The small molecule below binds the protein below.
Small molecule (SMILES): Nc1ncnc2c1ncn2[C@@H]1O[C@H](CO[P](=O)(O)O[P](=O)(O)NP(=O)(O)O)[C@@H](O)[C@H]1O

Binding-site contacts:
Ligand atom O1A contacts residue GLY35 of chain 1.B at 3.1 Å (h-bond).
Ligand atom PA contacts residue GLY35 of chain 1.B at 3.9 Å.
Ligand atom O1A contacts residue SER38 of chain 1.B at 2.6 Å (h-bond).
Ligand atom O5' contacts residue SER38 of chain 1.B at 3.9 Å.
Ligand atom PG contacts residue GLY33 of chain 1.B at 3.8 Å.
Ligand atom N6 contacts residue TYR314 of chain 1.B at 3.1 Å.
Ligand atom O2A contacts residue GLY33 of chain 1.B at 3.0 Å (h-bond).
Ligand atom PA contacts residue SER37 of chain 1.B at 4.0 Å.
Ligand atom C8 contacts residue SER38 of chain 1.B at 3.7 Å.
Ligand atom PB contacts residue THR34 of chain 1.B at 3.1 Å.
Ligand atom O2G contacts residue LYS36 of chain 1.B at 3.8 Å.
Ligand atom O1B contacts residue GLY35 of chain 1.B at 3.9 Å.
Ligand atom O2B contacts residue THR34 of chain 1.B at 2.4 Å (h-bond).
Ligand atom O2A contacts residue GLY35 of chain 1.B at 3.3 Å.
Ligand atom C8 contacts residue GLY35 of chain 1.B at 4.0 Å.
Ligand atom O2G contacts residue GLY33 of chain 1.B at 2.8 Å (h-bond).
Ligand atom O2A contacts residue THR34 of chain 1.B at 2.3 Å (h-bond).
Ligand atom C5' contacts residue GLU616 of chain 1.B at 3.2 Å.
Ligand atom O3G contacts residue ARG315 of chain 1.B at 3.2 Å (salt-bridge).
Ligand atom O1B contacts residue LYS36 of chain 1.B at 3.3 Å (salt-bridge).
Ligand atom C6 contacts residue TYR314 of chain 1.B at 3.4 Å (hydrophobic).
Ligand atom O2B contacts residue GLY33 of chain 1.B at 3.0 Å.
Ligand atom O3A contacts residue THR34 of chain 1.B at 3.8 Å.
Ligand atom C8 contacts residue TYR314 of chain 1.B at 3.9 Å (hydrophobic).
Ligand atom O1B contacts residue SER37 of chain 1.B at 2.7 Å (h-bond).
Ligand atom O3G contacts residue GLY33 of chain 1.B at 3.5 Å (h-bond).
Ligand atom O1A contacts residue THR34 of chain 1.B at 3.7 Å.
Ligand atom O1B contacts residue THR34 of chain 1.B at 2.8 Å (h-bond).
Ligand atom C5 contacts residue TYR314 of chain 1.B at 3.4 Å (hydrophobic).
Ligand atom PB contacts residue SER37 of chain 1.B at 3.2 Å.
Ligand atom PA contacts residue SER38 of chain 1.B at 3.9 Å.
Ligand atom N3B contacts residue SER37 of chain 1.B at 3.1 Å (h-bond).
Ligand atom C4' contacts residue GLU616 of chain 1.B at 4.0 Å.
Ligand atom O1A contacts residue LYS36 of chain 1.B at 3.8 Å.
Ligand atom N7 contacts residue TYR314 of chain 1.B at 3.4 Å.
Ligand atom PA contacts residue THR34 of chain 1.B at 3.4 Å.
Ligand atom O2G contacts residue PRO32 of chain 1.B at 3.7 Å.
Ligand atom O1A contacts residue SER37 of chain 1.B at 3.3 Å (h-bond).
Ligand atom O2G contacts residue THR34 of chain 1.B at 3.4 Å (h-bond).
Ligand atom O3A contacts residue SER37 of chain 1.B at 3.2 Å.

Sequence of chain 1.B:
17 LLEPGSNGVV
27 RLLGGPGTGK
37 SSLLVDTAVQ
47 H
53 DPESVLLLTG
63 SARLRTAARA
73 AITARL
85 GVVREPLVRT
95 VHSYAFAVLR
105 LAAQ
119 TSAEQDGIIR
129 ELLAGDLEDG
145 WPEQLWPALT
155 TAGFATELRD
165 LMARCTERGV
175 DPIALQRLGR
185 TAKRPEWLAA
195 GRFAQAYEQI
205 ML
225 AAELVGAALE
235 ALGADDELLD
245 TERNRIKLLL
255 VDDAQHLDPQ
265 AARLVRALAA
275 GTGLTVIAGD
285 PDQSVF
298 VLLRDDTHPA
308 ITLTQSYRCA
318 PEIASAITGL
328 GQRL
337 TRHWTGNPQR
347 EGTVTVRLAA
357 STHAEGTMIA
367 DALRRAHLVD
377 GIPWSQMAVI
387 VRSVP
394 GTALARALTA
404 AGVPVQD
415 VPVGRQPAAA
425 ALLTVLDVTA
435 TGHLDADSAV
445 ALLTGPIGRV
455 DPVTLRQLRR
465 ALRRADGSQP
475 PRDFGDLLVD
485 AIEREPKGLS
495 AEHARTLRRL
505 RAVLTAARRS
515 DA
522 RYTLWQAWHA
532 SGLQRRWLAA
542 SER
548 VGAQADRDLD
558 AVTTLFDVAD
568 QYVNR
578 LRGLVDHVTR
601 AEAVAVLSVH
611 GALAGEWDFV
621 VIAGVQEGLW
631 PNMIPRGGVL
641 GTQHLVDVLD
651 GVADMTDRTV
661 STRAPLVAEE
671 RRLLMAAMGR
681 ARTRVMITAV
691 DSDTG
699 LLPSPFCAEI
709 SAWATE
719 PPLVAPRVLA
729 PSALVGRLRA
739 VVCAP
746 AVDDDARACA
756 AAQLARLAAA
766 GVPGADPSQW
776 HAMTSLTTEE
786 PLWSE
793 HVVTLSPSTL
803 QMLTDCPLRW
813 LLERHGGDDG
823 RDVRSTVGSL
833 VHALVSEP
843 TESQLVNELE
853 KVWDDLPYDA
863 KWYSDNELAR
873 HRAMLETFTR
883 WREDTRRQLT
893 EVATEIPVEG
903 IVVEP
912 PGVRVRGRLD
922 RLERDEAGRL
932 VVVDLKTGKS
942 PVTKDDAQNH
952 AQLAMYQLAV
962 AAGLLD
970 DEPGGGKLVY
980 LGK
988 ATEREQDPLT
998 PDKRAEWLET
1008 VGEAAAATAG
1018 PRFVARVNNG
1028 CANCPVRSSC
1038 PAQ